The small molecule below binds the protein below.
Small molecule (SMILES): NS(=O)(=O)c1cc(F)ccc1F

Binding-site contacts:
Ligand atom O contacts residue TRP10 of chain 1.A at 3.9 Å.
Ligand atom O contacts residue TRP21 of chain 1.A at 3.4 Å.
Ligand atom N contacts residue HIS20 of chain 1.A at 3.0 Å (h-bond).
Ligand atom S contacts residue TRP21 of chain 1.A at 4.4 Å.
Ligand atom O1 contacts residue HIS9 of chain 1.A at 4.3 Å.
Ligand atom S contacts residue HIS20 of chain 1.A at 4.1 Å.
Ligand atom C5 contacts residue ASP24 of chain 1.A at 4.4 Å.
Ligand atom F contacts residue HIS9 of chain 1.A at 3.1 Å.
Ligand atom C5 contacts residue HIS20 of chain 1.A at 4.3 Å.
Ligand atom S contacts residue TRP10 of chain 1.A at 4.2 Å.
Ligand atom C5 contacts residue HIS15 of chain 1.A at 4.2 Å.
Ligand atom C1 contacts residue TRP10 of chain 1.A at 4.2 Å (hydrophobic).
Ligand atom O1 contacts residue ASP24 of chain 1.A at 3.5 Å (salt-bridge).
Ligand atom C2 contacts residue HIS9 of chain 1.A at 3.7 Å.
Ligand atom F1 contacts residue LYS23 of chain 1.A at 3.6 Å.
Ligand atom F1 contacts residue HIS20 of chain 1.A at 3.1 Å.
Ligand atom O1 contacts residue TRP10 of chain 1.A at 3.5 Å.
Ligand atom O contacts residue ASN16 of chain 1.A at 3.4 Å (h-bond).
Ligand atom N contacts residue TRP21 of chain 1.A at 3.8 Å.
Ligand atom C1 contacts residue ASP24 of chain 1.A at 4.1 Å.
Ligand atom F1 contacts residue ASN16 of chain 1.A at 4.4 Å.
Ligand atom S contacts residue ASP24 of chain 1.A at 3.5 Å (salt-bridge).
Ligand atom O contacts residue GLY17 of chain 1.A at 4.5 Å.
Ligand atom N contacts residue ASP24 of chain 1.A at 2.8 Å (salt-bridge).
Ligand atom O contacts residue HIS20 of chain 1.A at 3.7 Å.
Ligand atom C5 contacts residue ASN16 of chain 1.A at 4.5 Å.
Ligand atom C contacts residue ASP24 of chain 1.A at 3.8 Å.
Ligand atom O1 contacts residue PHE25 of chain 1.A at 4.0 Å.
Ligand atom C4 contacts residue HIS15 of chain 1.A at 3.9 Å.
Ligand atom C1 contacts residue HIS9 of chain 1.A at 3.4 Å.
Ligand atom N contacts residue LYS23 of chain 1.A at 4.2 Å.
Ligand atom F1 contacts residue HIS15 of chain 1.A at 3.9 Å.

Sequence of chain 1.A:
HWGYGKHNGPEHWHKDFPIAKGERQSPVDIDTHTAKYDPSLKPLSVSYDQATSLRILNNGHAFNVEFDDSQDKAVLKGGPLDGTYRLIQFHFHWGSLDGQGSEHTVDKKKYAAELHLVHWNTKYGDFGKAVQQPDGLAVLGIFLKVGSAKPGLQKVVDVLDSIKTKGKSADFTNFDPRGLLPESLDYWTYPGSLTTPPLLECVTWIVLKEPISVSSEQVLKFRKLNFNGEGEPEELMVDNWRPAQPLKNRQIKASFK